Binding-site contacts:
Ligand atom O2D contacts residue GLU372 of chain 1.B at 2.6 Å (salt-bridge).
Ligand atom O1D contacts residue ASN364 of chain 1.B at 3.2 Å (h-bond).
Ligand atom N6 contacts residue ASP336 of chain 1.B at 2.7 Å (salt-bridge).
Ligand atom O4' contacts residue VAL371 of chain 1.B at 3.6 Å.
Ligand atom O5D contacts residue PHE268 of chain 1.B at 3.4 Å.
Ligand atom O2A contacts residue VAL371 of chain 1.B at 3.0 Å (h-bond).
Ligand atom N9 contacts residue VAL371 of chain 1.B at 3.5 Å.
Ligand atom C2D contacts residue GLU372 of chain 1.B at 3.6 Å.
Ligand atom O3' contacts residue MSE265 of chain 1.B at 3.6 Å.
Ligand atom O1A contacts residue LYS21 of chain 1.D at 2.7 Å (salt-bridge).
Ligand atom O1A contacts residue PHE267 of chain 1.B at 3.0 Å (h-bond).
Ligand atom N7 contacts residue TYR119 of chain 1.B at 3.7 Å.
Ligand atom C4D contacts residue PHE268 of chain 1.B at 3.4 Å (hydrophobic).
Ligand atom N6 contacts residue MSE374 of chain 1.B at 3.6 Å.
Ligand atom C1D contacts residue SER370 of chain 1.B at 3.6 Å.
Ligand atom C4 contacts residue PHE309 of chain 1.B at 3.5 Å (hydrophobic).
Ligand atom C5' contacts residue ALA262 of chain 1.B at 3.3 Å (hydrophobic).
Ligand atom O1B contacts residue GLY266 of chain 1.B at 2.8 Å (h-bond).
Ligand atom C3D contacts residue PHE268 of chain 1.B at 3.5 Å (hydrophobic).
Ligand atom N7 contacts residue VAL371 of chain 1.B at 3.5 Å.
Ligand atom O1B contacts residue PHE268 of chain 1.B at 3.0 Å (h-bond).
Ligand atom N7 contacts residue PRO120 of chain 1.B at 3.2 Å.
Ligand atom O1A contacts residue GLY266 of chain 1.B at 3.1 Å.
Ligand atom O2B contacts residue GLY264 of chain 1.B at 2.7 Å (h-bond).
Ligand atom O5' contacts residue VAL371 of chain 1.B at 3.2 Å.
Ligand atom O2D contacts residue ASN364 of chain 1.B at 2.8 Å (h-bond).
Ligand atom O3' contacts residue GLY266 of chain 1.B at 3.2 Å.
Ligand atom N1 contacts residue VAL337 of chain 1.B at 3.2 Å (h-bond).
Ligand atom N3 contacts residue PHE309 of chain 1.B at 3.5 Å.
Ligand atom O1B contacts residue PHE267 of chain 1.B at 3.2 Å (h-bond).
Ligand atom O1B contacts residue MSE265 of chain 1.B at 3.4 Å (h-bond).
Ligand atom C3D contacts residue ASP357 of chain 1.B at 3.7 Å.
Ligand atom O2D contacts residue ASP357 of chain 1.B at 3.5 Å.
Ligand atom C8 contacts residue VAL371 of chain 1.B at 3.5 Å (hydrophobic).
Ligand atom O3D contacts residue ASN364 of chain 1.B at 3.2 Å (h-bond).
Ligand atom C4' contacts residue ALA262 of chain 1.B at 3.5 Å (hydrophobic).
Ligand atom O2B contacts residue PRO355 of chain 1.B at 3.6 Å.
Ligand atom O1B contacts residue GLY264 of chain 1.B at 3.5 Å.
Ligand atom O3D contacts residue ASP357 of chain 1.B at 2.8 Å (salt-bridge).
Ligand atom N6 contacts residue ASN123 of chain 1.B at 3.2 Å (h-bond).

Sequence of chain 1.D:
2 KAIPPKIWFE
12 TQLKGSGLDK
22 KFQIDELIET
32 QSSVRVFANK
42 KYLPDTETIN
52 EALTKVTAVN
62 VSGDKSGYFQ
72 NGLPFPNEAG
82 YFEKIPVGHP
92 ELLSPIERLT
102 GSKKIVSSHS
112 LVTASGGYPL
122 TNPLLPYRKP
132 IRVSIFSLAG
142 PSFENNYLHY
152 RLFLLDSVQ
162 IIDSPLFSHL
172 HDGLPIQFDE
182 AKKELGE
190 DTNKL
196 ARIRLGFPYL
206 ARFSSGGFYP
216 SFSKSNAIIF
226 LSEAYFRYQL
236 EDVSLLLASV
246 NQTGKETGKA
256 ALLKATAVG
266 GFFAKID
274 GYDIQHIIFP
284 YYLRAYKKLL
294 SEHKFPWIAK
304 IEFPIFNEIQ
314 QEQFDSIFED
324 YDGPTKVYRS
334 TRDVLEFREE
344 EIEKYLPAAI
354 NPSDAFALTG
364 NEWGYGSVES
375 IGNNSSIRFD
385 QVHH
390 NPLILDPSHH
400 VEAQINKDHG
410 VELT

Sequence of chain 1.B:
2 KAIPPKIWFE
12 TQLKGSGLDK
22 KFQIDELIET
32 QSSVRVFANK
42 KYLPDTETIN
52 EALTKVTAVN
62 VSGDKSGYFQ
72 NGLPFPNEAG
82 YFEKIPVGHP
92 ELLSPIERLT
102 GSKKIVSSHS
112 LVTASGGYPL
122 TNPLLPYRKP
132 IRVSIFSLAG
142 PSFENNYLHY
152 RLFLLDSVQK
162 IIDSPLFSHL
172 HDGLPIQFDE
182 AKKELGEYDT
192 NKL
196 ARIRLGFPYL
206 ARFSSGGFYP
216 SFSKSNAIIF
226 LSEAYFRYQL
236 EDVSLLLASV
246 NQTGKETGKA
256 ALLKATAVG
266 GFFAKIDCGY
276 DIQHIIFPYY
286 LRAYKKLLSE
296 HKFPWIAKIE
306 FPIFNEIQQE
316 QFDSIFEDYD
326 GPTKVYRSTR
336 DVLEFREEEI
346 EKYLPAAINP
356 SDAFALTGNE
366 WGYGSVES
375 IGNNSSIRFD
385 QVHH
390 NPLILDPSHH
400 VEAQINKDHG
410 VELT

A protein and the small-molecule ligand that binds it are described below.
Small molecule (SMILES): Nc1ncnc2c1ncn2[C@@H]1O[C@H](COP(=O)(O)OP(=O)(O)OC[C@H]2O[C@H](O)[C@H](O)[C@@H]2O)[C@@H](O)[C@H]1O